Sequence of chain 1.B:
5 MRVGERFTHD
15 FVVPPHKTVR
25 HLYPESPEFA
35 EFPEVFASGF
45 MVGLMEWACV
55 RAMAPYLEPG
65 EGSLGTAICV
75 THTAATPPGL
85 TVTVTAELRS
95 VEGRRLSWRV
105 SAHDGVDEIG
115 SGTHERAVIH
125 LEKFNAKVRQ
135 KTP

Sequence of chain 1.A:
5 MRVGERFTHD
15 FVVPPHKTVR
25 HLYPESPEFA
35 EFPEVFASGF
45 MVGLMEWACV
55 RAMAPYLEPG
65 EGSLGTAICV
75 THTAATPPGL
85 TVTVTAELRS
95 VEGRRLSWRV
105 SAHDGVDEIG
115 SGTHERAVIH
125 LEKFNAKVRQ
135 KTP

A protein and the small-molecule ligand that binds it are described below.
Small molecule (SMILES): O=C(O)CF

Binding-site contacts:
Ligand atom CH3 contacts residue ALA41 of chain 1.A at 4.4 Å (hydrophobic).
Ligand atom C contacts residue GLY69 of chain 1.B at 4.4 Å.
Ligand atom OXT contacts residue FAH1 of chain 1.E at 3.9 Å.
Ligand atom O contacts residue ALA41 of chain 1.A at 3.7 Å.
Ligand atom C contacts residue ALA41 of chain 1.A at 4.3 Å (hydrophobic).
Ligand atom F contacts residue LEU68 of chain 1.B at 2.9 Å.
Ligand atom C contacts residue FAH1 of chain 1.E at 4.5 Å.
Ligand atom F contacts residue PHE36 of chain 1.A at 3.7 Å.
Ligand atom OXT contacts residue GLY69 of chain 1.B at 3.3 Å (h-bond).
Ligand atom O contacts residue VAL23 of chain 1.A at 3.8 Å.
Ligand atom OXT contacts residue HIS76 of chain 1.A at 4.5 Å.
Ligand atom O contacts residue SER42 of chain 1.A at 3.0 Å (h-bond).
Ligand atom C contacts residue GLU50 of chain 1.B at 3.5 Å.
Ligand atom CH3 contacts residue FAH1 of chain 1.E at 3.2 Å.
Ligand atom F contacts residue VAL23 of chain 1.A at 4.1 Å.
Ligand atom C contacts residue VAL23 of chain 1.A at 4.2 Å (hydrophobic).
Ligand atom OXT contacts residue GLU50 of chain 1.B at 2.9 Å (salt-bridge).
Ligand atom CH3 contacts residue SER42 of chain 1.A at 4.0 Å.
Ligand atom F contacts residue FAH1 of chain 1.E at 3.4 Å.
Ligand atom O contacts residue GLU50 of chain 1.B at 3.3 Å (salt-bridge).
Ligand atom CH3 contacts residue PHE40 of chain 1.A at 4.0 Å (hydrophobic).
Ligand atom OXT contacts residue SER42 of chain 1.A at 2.7 Å (h-bond).
Ligand atom C contacts residue SER42 of chain 1.A at 3.2 Å.
Ligand atom OXT contacts residue LEU68 of chain 1.B at 4.4 Å.
Ligand atom CH3 contacts residue LEU68 of chain 1.B at 4.2 Å (hydrophobic).
Ligand atom CH3 contacts residue VAL39 of chain 1.A at 4.2 Å (hydrophobic).
Ligand atom CH3 contacts residue VAL23 of chain 1.A at 3.8 Å (hydrophobic).
Ligand atom F contacts residue GLY69 of chain 1.B at 4.4 Å.
Ligand atom F contacts residue VAL39 of chain 1.A at 4.2 Å.